Binding-site contacts:
Ligand atom O7 contacts residue ASN153 of chain 1.G at 4.1 Å.
Ligand atom C3 contacts residue ASN153 of chain 1.G at 4.3 Å.
Ligand atom C3 contacts residue ASN143 of chain 1.G at 3.7 Å.
Ligand atom O4 contacts residue ARG142 of chain 1.G at 4.2 Å.
Ligand atom C4 contacts residue ASN143 of chain 1.G at 3.6 Å.
Ligand atom O6 contacts residue ARG142 of chain 1.G at 4.1 Å.
Ligand atom C6 contacts residue ASN143 of chain 1.G at 3.3 Å.
Ligand atom C7 contacts residue ASN143 of chain 1.G at 3.8 Å.
Ligand atom C5 contacts residue ASN143 of chain 1.G at 3.2 Å.
Ligand atom O3 contacts residue ASN153 of chain 1.G at 3.3 Å (h-bond).
Ligand atom C4 contacts residue ASN153 of chain 1.G at 4.5 Å.
Ligand atom C6 contacts residue ARG142 of chain 1.G at 3.8 Å.
Ligand atom O7 contacts residue ASN143 of chain 1.G at 2.9 Å (h-bond).
Ligand atom O5 contacts residue ASN143 of chain 1.G at 2.4 Å (h-bond).
Ligand atom C1 contacts residue ASN143 of chain 1.G at 1.5 Å.
Ligand atom N2 contacts residue ASN143 of chain 1.G at 3.6 Å.
Ligand atom O6 contacts residue ASN143 of chain 1.G at 3.2 Å (h-bond).
Ligand atom C2 contacts residue ASN143 of chain 1.G at 2.6 Å.

Sequence of chain 1.G:
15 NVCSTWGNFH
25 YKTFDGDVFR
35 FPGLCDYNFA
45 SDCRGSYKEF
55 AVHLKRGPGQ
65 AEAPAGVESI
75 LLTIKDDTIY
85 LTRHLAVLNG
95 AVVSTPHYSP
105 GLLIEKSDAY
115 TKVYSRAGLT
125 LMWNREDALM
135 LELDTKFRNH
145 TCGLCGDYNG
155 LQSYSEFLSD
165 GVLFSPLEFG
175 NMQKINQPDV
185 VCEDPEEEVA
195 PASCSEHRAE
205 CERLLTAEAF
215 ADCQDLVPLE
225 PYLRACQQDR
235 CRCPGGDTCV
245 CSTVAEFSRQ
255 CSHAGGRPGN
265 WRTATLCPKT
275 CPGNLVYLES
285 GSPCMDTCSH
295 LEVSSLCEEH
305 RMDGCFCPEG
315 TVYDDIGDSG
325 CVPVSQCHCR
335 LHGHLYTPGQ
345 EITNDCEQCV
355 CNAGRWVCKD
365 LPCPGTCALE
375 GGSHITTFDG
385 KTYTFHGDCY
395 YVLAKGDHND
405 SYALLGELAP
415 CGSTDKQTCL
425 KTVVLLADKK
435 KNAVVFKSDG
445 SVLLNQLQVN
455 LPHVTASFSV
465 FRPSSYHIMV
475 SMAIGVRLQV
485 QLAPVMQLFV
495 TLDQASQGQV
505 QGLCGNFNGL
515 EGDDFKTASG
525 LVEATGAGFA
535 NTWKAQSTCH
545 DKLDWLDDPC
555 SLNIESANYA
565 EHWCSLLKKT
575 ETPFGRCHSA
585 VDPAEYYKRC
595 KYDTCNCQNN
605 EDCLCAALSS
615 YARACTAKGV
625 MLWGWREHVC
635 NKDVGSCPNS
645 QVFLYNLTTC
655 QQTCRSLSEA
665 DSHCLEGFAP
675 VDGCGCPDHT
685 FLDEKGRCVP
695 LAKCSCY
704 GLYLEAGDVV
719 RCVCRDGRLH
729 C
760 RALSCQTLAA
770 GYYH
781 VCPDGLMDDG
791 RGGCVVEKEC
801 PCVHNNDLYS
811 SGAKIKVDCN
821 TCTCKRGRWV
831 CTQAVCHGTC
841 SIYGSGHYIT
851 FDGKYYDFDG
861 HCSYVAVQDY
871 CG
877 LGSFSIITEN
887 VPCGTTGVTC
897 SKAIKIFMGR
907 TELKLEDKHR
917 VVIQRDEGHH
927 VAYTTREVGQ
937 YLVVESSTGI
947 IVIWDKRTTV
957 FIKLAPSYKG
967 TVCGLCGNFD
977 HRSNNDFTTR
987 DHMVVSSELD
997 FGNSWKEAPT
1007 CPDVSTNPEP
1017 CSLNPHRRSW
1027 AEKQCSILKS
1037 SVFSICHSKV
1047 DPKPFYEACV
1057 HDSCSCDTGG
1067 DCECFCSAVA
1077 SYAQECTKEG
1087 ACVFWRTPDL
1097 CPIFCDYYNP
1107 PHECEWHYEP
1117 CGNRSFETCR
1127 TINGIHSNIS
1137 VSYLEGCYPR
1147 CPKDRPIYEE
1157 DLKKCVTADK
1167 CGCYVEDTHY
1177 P

The protein below binds the small molecule below.
Small molecule (SMILES): CC(=O)N[C@@H]1[C@@H](O)[C@H](O)[C@@H](CO)O[C@H]1O